Binding-site contacts:
Ligand atom N contacts residue SER96 of chain 1.E at 3.0 Å (h-bond).
Ligand atom N contacts residue GLN29 of chain 1.D at 2.9 Å (h-bond).
Ligand atom CE contacts residue HIS69 of chain 1.A at 3.4 Å.
Ligand atom O contacts residue LYS65 of chain 1.A at 3.0 Å (salt-bridge).
Ligand atom O contacts residue GLN29 of chain 1.D at 3.0 Å (h-bond).
Ligand atom CB contacts residue TYR98 of chain 1.A at 3.4 Å (hydrophobic).
Ligand atom OXT contacts residue LYS145 of chain 1.A at 2.6 Å (salt-bridge).
Ligand atom O contacts residue TRP146 of chain 1.A at 2.8 Å (h-bond).
Ligand atom CG contacts residue PHE97 of chain 1.E at 3.5 Å (hydrophobic).
Ligand atom OD2 contacts residue GLY92 of chain 1.D at 3.4 Å.
Ligand atom N contacts residue ASP76 of chain 1.A at 2.8 Å (salt-bridge).
Ligand atom OD1 contacts residue PHE97 of chain 1.E at 3.2 Å.
Ligand atom C contacts residue SER96 of chain 1.E at 3.2 Å.
Ligand atom CA contacts residue SER96 of chain 1.E at 3.0 Å.
Ligand atom CD1 contacts residue TYR158 of chain 1.A at 3.5 Å (hydrophobic).
Ligand atom NE contacts residue GLN154 of chain 1.A at 3.2 Å (h-bond).
Ligand atom CD2 contacts residue HIS113 of chain 1.A at 3.5 Å.
Ligand atom C contacts residue TYR6 of chain 1.A at 3.3 Å (hydrophobic).
Ligand atom CB contacts residue GLU62 of chain 1.A at 3.4 Å.
Ligand atom CD2 contacts residue TYR115 of chain 1.A at 3.5 Å (hydrophobic).
Ligand atom OD1 contacts residue GLY93 of chain 1.D at 2.9 Å (h-bond).
Ligand atom CG contacts residue ASP76 of chain 1.A at 3.2 Å.
Ligand atom N contacts residue PHE97 of chain 1.E at 3.5 Å.
Ligand atom CA contacts residue TYR98 of chain 1.A at 3.5 Å (hydrophobic).
Ligand atom CA contacts residue PHE97 of chain 1.E at 3.1 Å (hydrophobic).
Ligand atom N contacts residue GLU62 of chain 1.A at 2.9 Å (salt-bridge).
Ligand atom N contacts residue PHE97 of chain 1.E at 3.2 Å (h-bond).
Ligand atom OD1 contacts residue GLY92 of chain 1.D at 3.4 Å.
Ligand atom O contacts residue SER96 of chain 1.E at 3.0 Å (h-bond).
Ligand atom C contacts residue PHE97 of chain 1.E at 3.5 Å (hydrophobic).
Ligand atom N contacts residue TYR170 of chain 1.A at 2.8 Å (h-bond).
Ligand atom N contacts residue TYR98 of chain 1.A at 2.9 Å (h-bond).
Ligand atom CD2 contacts residue ARG96 of chain 1.A at 3.2 Å.
Ligand atom CA contacts residue PHE97 of chain 1.E at 3.4 Å (hydrophobic).
Ligand atom N contacts residue TYR158 of chain 1.A at 3.5 Å.
Ligand atom CA contacts residue TYR6 of chain 1.A at 3.2 Å (hydrophobic).
Ligand atom CA contacts residue ASP76 of chain 1.A at 3.5 Å.
Ligand atom O contacts residue LYS145 of chain 1.A at 2.5 Å (salt-bridge).
Ligand atom O contacts residue TYR158 of chain 1.A at 2.7 Å (h-bond).
Ligand atom N contacts residue TYR6 of chain 1.A at 2.9 Å (h-bond).

Sequence of chain 1.A:
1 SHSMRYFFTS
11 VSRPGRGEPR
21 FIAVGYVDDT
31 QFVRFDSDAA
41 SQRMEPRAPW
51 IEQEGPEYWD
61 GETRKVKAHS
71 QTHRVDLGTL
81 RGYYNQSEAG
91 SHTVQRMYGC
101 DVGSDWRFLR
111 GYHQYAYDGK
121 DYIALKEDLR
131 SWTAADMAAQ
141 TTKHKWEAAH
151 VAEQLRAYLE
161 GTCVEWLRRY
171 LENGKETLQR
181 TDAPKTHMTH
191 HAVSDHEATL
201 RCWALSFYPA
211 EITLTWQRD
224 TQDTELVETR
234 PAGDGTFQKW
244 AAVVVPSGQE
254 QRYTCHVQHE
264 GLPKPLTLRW

The small molecule below binds the protein below.
Small molecule (SMILES): CSCC[C@H](NC(=O)[C@H](CCSC)NC(=O)CNC(=O)[C@H](CC(C)C)NC(=O)CNC(=O)[C@H](CCCN=C(N)N)NC(=O)[C@H](CC(=O)O)NC(=O)[C@H](CC1=CN=C2C=CC=CC12)NC(=O)[C@H](CCSC)NC(=O)[C@@H](N)CCSC)C(=O)O

Sequence of chain 1.E:
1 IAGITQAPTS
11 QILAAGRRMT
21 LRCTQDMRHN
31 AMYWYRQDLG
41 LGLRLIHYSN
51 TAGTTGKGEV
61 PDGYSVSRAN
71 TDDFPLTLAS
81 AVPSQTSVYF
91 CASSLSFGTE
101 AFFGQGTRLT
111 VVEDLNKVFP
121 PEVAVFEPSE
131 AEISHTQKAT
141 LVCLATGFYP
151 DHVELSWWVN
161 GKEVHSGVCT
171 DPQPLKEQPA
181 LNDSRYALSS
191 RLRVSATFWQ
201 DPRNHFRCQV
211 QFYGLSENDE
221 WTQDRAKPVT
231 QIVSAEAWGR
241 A

Sequence of chain 1.D:
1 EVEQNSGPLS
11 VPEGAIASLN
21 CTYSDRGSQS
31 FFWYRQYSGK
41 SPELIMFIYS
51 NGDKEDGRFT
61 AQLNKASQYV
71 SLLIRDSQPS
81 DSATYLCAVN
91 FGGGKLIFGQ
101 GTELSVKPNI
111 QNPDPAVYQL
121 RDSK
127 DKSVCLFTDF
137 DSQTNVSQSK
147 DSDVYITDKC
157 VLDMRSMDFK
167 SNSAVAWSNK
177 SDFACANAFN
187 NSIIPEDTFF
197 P